Sequence of chain 1.A:
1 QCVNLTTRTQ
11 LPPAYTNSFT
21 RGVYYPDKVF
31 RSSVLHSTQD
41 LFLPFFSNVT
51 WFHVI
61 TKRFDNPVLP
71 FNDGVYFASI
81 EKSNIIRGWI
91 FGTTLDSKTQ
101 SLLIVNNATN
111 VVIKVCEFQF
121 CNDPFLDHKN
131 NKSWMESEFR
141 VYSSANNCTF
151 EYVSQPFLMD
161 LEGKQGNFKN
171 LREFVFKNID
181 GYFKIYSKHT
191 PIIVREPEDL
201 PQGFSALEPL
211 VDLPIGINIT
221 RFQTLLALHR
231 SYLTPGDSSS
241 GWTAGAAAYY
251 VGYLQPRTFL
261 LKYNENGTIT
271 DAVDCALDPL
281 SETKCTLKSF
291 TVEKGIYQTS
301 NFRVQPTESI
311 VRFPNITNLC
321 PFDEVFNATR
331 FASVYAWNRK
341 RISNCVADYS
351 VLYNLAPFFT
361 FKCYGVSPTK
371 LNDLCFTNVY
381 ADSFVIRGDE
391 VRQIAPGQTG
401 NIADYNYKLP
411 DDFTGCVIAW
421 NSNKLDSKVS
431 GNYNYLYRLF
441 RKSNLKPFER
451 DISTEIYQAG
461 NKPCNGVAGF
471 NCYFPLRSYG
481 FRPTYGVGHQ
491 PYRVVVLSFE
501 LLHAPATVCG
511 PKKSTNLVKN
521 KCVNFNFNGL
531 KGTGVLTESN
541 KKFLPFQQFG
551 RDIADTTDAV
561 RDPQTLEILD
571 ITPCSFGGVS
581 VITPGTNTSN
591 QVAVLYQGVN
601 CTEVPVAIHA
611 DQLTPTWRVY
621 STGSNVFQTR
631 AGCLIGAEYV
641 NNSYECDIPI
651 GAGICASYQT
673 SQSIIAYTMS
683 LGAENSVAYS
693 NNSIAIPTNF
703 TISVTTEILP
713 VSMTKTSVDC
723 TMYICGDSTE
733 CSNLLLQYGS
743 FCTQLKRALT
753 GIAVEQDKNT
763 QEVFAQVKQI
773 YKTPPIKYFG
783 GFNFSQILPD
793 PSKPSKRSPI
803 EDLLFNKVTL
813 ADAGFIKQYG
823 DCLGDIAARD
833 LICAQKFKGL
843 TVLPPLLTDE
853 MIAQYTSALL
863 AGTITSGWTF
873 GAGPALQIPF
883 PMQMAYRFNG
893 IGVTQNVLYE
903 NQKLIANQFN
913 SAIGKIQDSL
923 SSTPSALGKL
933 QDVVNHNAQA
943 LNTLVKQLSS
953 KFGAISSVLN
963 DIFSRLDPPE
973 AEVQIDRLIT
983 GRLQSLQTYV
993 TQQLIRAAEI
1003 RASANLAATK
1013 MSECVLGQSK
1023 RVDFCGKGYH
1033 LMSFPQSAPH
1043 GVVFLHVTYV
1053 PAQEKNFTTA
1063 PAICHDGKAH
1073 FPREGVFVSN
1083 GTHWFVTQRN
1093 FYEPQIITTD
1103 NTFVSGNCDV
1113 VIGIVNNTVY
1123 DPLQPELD

Sequence of chain 1.C:
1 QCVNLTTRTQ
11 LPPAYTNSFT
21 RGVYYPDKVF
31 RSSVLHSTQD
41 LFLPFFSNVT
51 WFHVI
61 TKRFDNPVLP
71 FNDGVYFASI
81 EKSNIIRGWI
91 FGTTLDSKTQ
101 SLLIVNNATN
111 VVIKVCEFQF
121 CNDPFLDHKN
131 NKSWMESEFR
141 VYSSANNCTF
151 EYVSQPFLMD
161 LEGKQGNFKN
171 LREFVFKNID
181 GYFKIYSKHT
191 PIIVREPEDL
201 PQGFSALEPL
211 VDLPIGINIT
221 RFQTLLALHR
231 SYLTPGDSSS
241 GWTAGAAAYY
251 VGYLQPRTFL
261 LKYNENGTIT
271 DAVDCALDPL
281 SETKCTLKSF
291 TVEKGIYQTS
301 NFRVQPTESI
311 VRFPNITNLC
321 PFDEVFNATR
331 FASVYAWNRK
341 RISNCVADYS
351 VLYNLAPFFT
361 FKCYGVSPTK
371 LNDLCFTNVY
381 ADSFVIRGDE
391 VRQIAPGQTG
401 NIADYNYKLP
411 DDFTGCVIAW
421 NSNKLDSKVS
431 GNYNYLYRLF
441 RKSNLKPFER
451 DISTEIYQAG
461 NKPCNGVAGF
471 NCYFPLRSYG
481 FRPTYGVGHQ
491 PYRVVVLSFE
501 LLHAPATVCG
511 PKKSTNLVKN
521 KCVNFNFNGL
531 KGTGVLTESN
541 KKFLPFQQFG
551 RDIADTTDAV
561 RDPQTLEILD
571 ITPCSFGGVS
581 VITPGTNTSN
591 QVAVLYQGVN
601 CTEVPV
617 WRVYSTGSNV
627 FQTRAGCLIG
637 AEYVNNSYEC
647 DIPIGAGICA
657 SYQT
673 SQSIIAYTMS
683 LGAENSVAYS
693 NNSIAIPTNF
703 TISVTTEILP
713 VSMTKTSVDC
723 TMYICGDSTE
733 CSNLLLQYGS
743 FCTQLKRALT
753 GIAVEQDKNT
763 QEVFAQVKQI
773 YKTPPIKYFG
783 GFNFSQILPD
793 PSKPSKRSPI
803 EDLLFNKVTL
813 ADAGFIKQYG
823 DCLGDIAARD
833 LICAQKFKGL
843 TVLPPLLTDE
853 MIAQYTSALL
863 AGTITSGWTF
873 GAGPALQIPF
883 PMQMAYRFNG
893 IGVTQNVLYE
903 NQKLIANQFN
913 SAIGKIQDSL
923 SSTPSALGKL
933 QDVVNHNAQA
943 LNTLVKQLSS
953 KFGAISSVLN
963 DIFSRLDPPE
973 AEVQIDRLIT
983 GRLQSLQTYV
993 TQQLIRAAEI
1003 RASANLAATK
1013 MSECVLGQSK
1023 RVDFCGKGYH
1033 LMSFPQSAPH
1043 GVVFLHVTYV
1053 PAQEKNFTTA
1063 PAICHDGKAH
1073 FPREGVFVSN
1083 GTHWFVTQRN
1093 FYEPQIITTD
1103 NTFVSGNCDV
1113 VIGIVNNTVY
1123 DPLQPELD

Binding-site contacts:
Ligand atom C2 contacts residue ASN1058 of chain 1.C at 3.2 Å.
Ligand atom C7 contacts residue ASN1058 of chain 1.C at 4.0 Å.
Ligand atom C1 contacts residue GLN879 of chain 1.A at 4.4 Å.
Ligand atom O5 contacts residue ASN1058 of chain 1.C at 3.1 Å (h-bond).
Ligand atom C5 contacts residue ALA690 of chain 1.C at 4.2 Å (hydrophobic).
Ligand atom C8 contacts residue GLU1056 of chain 1.C at 3.9 Å.
Ligand atom C1 contacts residue ASN1058 of chain 1.C at 2.7 Å.
Ligand atom O7 contacts residue ASN1058 of chain 1.C at 4.1 Å.
Ligand atom C8 contacts residue ASN1058 of chain 1.C at 4.5 Å.
Ligand atom N2 contacts residue ASN1058 of chain 1.C at 3.5 Å (h-bond).

This protein binds this small molecule.
Small molecule (SMILES): CC(=O)N[C@@H]1[C@@H](O)[C@H](O)[C@@H](CO)O[C@H]1O